Binding-site contacts:
Ligand atom C05 contacts residue ASN37 of chain 1.B at 3.9 Å.
Ligand atom N02 contacts residue SER52 of chain 1.B at 2.8 Å (h-bond).
Ligand atom N11 contacts residue ASP150 of chain 1.B at 4.0 Å.
Ligand atom N14 contacts residue TRP51 of chain 1.B at 4.0 Å.
Ligand atom C05 contacts residue MET108 of chain 1.B at 4.2 Å (hydrophobic).
Ligand atom C08 contacts residue SO41 of chain 1.K at 4.0 Å.
Ligand atom N12 contacts residue ASN37 of chain 1.B at 3.0 Å (h-bond).
Ligand atom C04 contacts residue MET108 of chain 1.B at 4.2 Å (hydrophobic).
Ligand atom C01 contacts residue ASN41 of chain 1.B at 3.7 Å.
Ligand atom C13 contacts residue ASN41 of chain 1.B at 3.4 Å.
Ligand atom C03 contacts residue ASN41 of chain 1.B at 4.0 Å.
Ligand atom C01 contacts residue TRP102 of chain 1.B at 3.5 Å (hydrophobic).
Ligand atom C07 contacts residue LYS35 of chain 1.B at 3.2 Å.
Ligand atom N02 contacts residue TRP51 of chain 1.B at 3.3 Å.
Ligand atom C13 contacts residue SER36 of chain 1.B at 3.4 Å.
Ligand atom C01 contacts residue LEU113 of chain 1.B at 4.0 Å (hydrophobic).
Ligand atom C09 contacts residue LYS35 of chain 1.B at 4.1 Å.
Ligand atom C13 contacts residue PRO105 of chain 1.B at 3.8 Å (hydrophobic).
Ligand atom N02 contacts residue LEU113 of chain 1.B at 3.7 Å.
Ligand atom C08 contacts residue ASN37 of chain 1.B at 4.2 Å.
Ligand atom N11 contacts residue TRP51 of chain 1.B at 4.1 Å.
Ligand atom C05 contacts residue LYS35 of chain 1.B at 4.2 Å.
Ligand atom C01 contacts residue TRP51 of chain 1.B at 3.6 Å (hydrophobic).
Ligand atom N11 contacts residue THR53 of chain 1.B at 4.0 Å.
Ligand atom N12 contacts residue SER36 of chain 1.B at 3.8 Å.
Ligand atom C03 contacts residue TRP51 of chain 1.B at 3.6 Å (hydrophobic).
Ligand atom N14 contacts residue SER36 of chain 1.B at 3.8 Å.
Ligand atom C01 contacts residue SER52 of chain 1.B at 3.4 Å.
Ligand atom C04 contacts residue TRP51 of chain 1.B at 3.9 Å (hydrophobic).
Ligand atom N14 contacts residue ASN41 of chain 1.B at 2.9 Å (h-bond).
Ligand atom N11 contacts residue SER52 of chain 1.B at 3.8 Å.
Ligand atom C10 contacts residue ASP150 of chain 1.B at 3.3 Å.
Ligand atom C09 contacts residue SO41 of chain 1.K at 3.4 Å.
Ligand atom N12 contacts residue PRO105 of chain 1.B at 3.9 Å.
Ligand atom C13 contacts residue ASN37 of chain 1.B at 3.6 Å.
Ligand atom C05 contacts residue SER36 of chain 1.B at 4.1 Å.
Ligand atom C03 contacts residue SER52 of chain 1.B at 4.0 Å.
Ligand atom C07 contacts residue ASN37 of chain 1.B at 4.1 Å.
Ligand atom N06 contacts residue LYS35 of chain 1.B at 3.6 Å (salt-bridge).
Ligand atom C08 contacts residue MET108 of chain 1.B at 3.9 Å (hydrophobic).

This protein binds this small molecule.
Small molecule (SMILES): CNc1ncnc2c1ncn2C1CC1

Sequence of chain 1.B:
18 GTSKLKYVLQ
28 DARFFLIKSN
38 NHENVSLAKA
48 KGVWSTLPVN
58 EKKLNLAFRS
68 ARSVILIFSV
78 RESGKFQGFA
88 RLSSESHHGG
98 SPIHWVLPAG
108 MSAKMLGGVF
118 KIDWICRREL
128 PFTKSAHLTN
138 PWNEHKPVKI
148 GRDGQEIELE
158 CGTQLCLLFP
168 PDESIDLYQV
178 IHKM